Binding-site contacts:
Ligand atom N2 contacts residue TRP220 of chain 1.A at 3.4 Å.
Ligand atom C12 contacts residue TRP112 of chain 1.A at 3.3 Å (hydrophobic).
Ligand atom C6 contacts residue NAP1 of chain 1.B at 3.6 Å.
Ligand atom C13 contacts residue TRP112 of chain 1.A at 3.4 Å (hydrophobic).
Ligand atom C8 contacts residue TRP220 of chain 1.A at 3.8 Å (hydrophobic).
Ligand atom S contacts residue PHE123 of chain 1.A at 3.8 Å.
Ligand atom C13 contacts residue THR114 of chain 1.A at 3.4 Å.
Ligand atom C9 contacts residue TRP220 of chain 1.A at 3.3 Å (hydrophobic).
Ligand atom N contacts residue LEU301 of chain 1.A at 3.1 Å (h-bond).
Ligand atom C6 contacts residue HIS111 of chain 1.A at 3.3 Å.
Ligand atom C3 contacts residue TRP220 of chain 1.A at 3.8 Å (hydrophobic).
Ligand atom C15 contacts residue TRP112 of chain 1.A at 3.4 Å (hydrophobic).
Ligand atom C2 contacts residue TRP112 of chain 1.A at 3.5 Å (hydrophobic).
Ligand atom O3 contacts residue NAP1 of chain 1.B at 3.7 Å.
Ligand atom C1 contacts residue TRP112 of chain 1.A at 3.4 Å (hydrophobic).
Ligand atom C14 contacts residue CYS304 of chain 1.A at 3.8 Å (hydrophobic).
Ligand atom O2 contacts residue TYR49 of chain 1.A at 2.7 Å (h-bond).
Ligand atom CL contacts residue CYS304 of chain 1.A at 3.6 Å.
Ligand atom O4 contacts residue TRP220 of chain 1.A at 3.4 Å.
Ligand atom N3 contacts residue TRP21 of chain 1.A at 3.5 Å.
Ligand atom C13 contacts residue PHE116 of chain 1.A at 3.8 Å (hydrophobic).
Ligand atom O1 contacts residue TRP112 of chain 1.A at 3.5 Å.
Ligand atom CL contacts residue PRO311 of chain 1.A at 3.5 Å.
Ligand atom O1 contacts residue CYS299 of chain 1.A at 3.3 Å (h-bond).
Ligand atom O3 contacts residue TRP112 of chain 1.A at 3.2 Å (h-bond).
Ligand atom C7 contacts residue TRP21 of chain 1.A at 3.4 Å (hydrophobic).
Ligand atom C14 contacts residue TRP112 of chain 1.A at 3.4 Å (hydrophobic).
Ligand atom CL contacts residue THR114 of chain 1.A at 3.6 Å.
Ligand atom C12 contacts residue PHE116 of chain 1.A at 3.8 Å (hydrophobic).
Ligand atom C5 contacts residue NAP1 of chain 1.B at 3.8 Å.
Ligand atom C5 contacts residue TRP21 of chain 1.A at 3.4 Å (hydrophobic).
Ligand atom N contacts residue TRP112 of chain 1.A at 3.4 Å.
Ligand atom C6 contacts residue TYR49 of chain 1.A at 3.7 Å (hydrophobic).
Ligand atom S contacts residue TRP112 of chain 1.A at 3.6 Å.
Ligand atom CL contacts residue TYR310 of chain 1.A at 3.5 Å.
Ligand atom O3 contacts residue HIS111 of chain 1.A at 3.1 Å (h-bond).
Ligand atom C2 contacts residue LEU301 of chain 1.A at 3.7 Å (hydrophobic).
Ligand atom C10 contacts residue TRP112 of chain 1.A at 3.3 Å (hydrophobic).
Ligand atom O2 contacts residue NAP1 of chain 1.B at 3.0 Å.
Ligand atom O2 contacts residue HIS111 of chain 1.A at 2.7 Å (h-bond).

Sequence of chain 1.A:
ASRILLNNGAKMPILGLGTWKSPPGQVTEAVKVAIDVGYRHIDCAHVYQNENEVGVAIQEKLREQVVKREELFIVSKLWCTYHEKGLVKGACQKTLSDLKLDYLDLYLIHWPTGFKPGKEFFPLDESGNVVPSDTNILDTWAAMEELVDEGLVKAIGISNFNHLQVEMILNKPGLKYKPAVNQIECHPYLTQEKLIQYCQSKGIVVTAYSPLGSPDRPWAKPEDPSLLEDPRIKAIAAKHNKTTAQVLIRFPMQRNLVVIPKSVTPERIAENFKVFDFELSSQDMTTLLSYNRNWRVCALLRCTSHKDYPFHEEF

This protein binds this small molecule.
Small molecule (SMILES): O=C(O)Cn1ccc(=O)n(Cc2nc3cc(Cl)ccc3s2)c1=O